The small molecule below binds the protein below.
Small molecule (SMILES): CC(=O)N[C@H]1[C@H]([C@H](O)[C@H](O)CO)O[C@](O)(C(=O)O)C[C@@H]1O

Binding-site contacts:
Ligand atom O1B contacts residue LEU59 of chain 1.A at 3.9 Å.
Ligand atom O1A contacts residue ARG135 of chain 1.A at 3.0 Å (salt-bridge).
Ligand atom C1 contacts residue ILE62 of chain 1.A at 3.7 Å (hydrophobic).
Ligand atom O2 contacts residue ARG135 of chain 1.A at 4.0 Å.
Ligand atom O7 contacts residue THR63 of chain 1.A at 2.7 Å (h-bond).
Ligand atom C8 contacts residue LEU59 of chain 1.A at 3.9 Å (hydrophobic).
Ligand atom O2 contacts residue THR58 of chain 1.A at 2.5 Å (h-bond).
Ligand atom C11 contacts residue PHE243 of chain 1.A at 3.5 Å (hydrophobic).
Ligand atom O1A contacts residue THR58 of chain 1.A at 3.1 Å (h-bond).
Ligand atom C11 contacts residue GLY81 of chain 1.A at 3.5 Å.
Ligand atom C1 contacts residue THR63 of chain 1.A at 3.5 Å.
Ligand atom C8 contacts residue THR58 of chain 1.A at 3.9 Å.
Ligand atom C2 contacts residue THR58 of chain 1.A at 3.0 Å.
Ligand atom C9 contacts residue LEU59 of chain 1.A at 3.8 Å (hydrophobic).
Ligand atom C11 contacts residue GLN82 of chain 1.A at 4.0 Å.
Ligand atom O1A contacts residue ILE62 of chain 1.A at 3.5 Å.
Ligand atom C5 contacts residue THR63 of chain 1.A at 3.9 Å.
Ligand atom O1A contacts residue SER60 of chain 1.A at 2.6 Å (h-bond).
Ligand atom C10 contacts residue PHE243 of chain 1.A at 3.8 Å (hydrophobic).
Ligand atom O9 contacts residue VAL281 of chain 1.A at 3.9 Å.
Ligand atom C6 contacts residue THR63 of chain 1.A at 3.5 Å.
Ligand atom O8 contacts residue THR58 of chain 1.A at 2.8 Å (h-bond).
Ligand atom O1B contacts residue THR63 of chain 1.A at 2.8 Å (h-bond).
Ligand atom C1 contacts residue SER60 of chain 1.A at 3.3 Å.
Ligand atom O1B contacts residue THR58 of chain 1.A at 3.4 Å (h-bond).
Ligand atom O10 contacts residue GLN82 of chain 1.A at 3.2 Å (h-bond).
Ligand atom O6 contacts residue LEU59 of chain 1.A at 4.0 Å.
Ligand atom O9 contacts residue GLN82 of chain 1.A at 2.5 Å (h-bond).
Ligand atom C1 contacts residue THR58 of chain 1.A at 2.9 Å.
Ligand atom O6 contacts residue THR58 of chain 1.A at 3.1 Å (h-bond).
Ligand atom C2 contacts residue THR63 of chain 1.A at 3.6 Å.
Ligand atom O6 contacts residue THR63 of chain 1.A at 2.7 Å (h-bond).
Ligand atom C10 contacts residue GLN82 of chain 1.A at 3.6 Å.
Ligand atom C9 contacts residue GLN82 of chain 1.A at 3.2 Å.
Ligand atom O1B contacts residue ILE62 of chain 1.A at 3.4 Å.
Ligand atom O1B contacts residue SER60 of chain 1.A at 3.0 Å (h-bond).
Ligand atom C7 contacts residue THR63 of chain 1.A at 3.6 Å.
Ligand atom O8 contacts residue LEU59 of chain 1.A at 3.8 Å.
Ligand atom O7 contacts residue GLN82 of chain 1.A at 2.9 Å (h-bond).
Ligand atom C7 contacts residue GLN82 of chain 1.A at 3.6 Å.

Sequence of chain 1.A:
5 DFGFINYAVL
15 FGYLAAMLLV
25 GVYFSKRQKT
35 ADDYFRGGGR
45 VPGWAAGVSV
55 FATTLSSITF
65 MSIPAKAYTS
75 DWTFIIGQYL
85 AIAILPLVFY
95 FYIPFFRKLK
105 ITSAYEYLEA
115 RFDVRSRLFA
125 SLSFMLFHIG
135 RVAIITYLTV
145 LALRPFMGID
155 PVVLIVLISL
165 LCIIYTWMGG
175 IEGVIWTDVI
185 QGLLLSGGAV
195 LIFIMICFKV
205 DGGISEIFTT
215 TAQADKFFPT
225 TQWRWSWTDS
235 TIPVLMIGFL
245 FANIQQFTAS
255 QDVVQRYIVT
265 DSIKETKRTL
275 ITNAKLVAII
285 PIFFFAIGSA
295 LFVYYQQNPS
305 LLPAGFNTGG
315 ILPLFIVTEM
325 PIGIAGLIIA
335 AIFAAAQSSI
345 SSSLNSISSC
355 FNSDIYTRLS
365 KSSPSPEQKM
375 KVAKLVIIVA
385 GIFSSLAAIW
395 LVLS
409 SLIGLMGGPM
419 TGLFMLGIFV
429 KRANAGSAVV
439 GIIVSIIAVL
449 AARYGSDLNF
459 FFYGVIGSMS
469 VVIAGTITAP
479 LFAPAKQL